Sequence of chain 4.A:
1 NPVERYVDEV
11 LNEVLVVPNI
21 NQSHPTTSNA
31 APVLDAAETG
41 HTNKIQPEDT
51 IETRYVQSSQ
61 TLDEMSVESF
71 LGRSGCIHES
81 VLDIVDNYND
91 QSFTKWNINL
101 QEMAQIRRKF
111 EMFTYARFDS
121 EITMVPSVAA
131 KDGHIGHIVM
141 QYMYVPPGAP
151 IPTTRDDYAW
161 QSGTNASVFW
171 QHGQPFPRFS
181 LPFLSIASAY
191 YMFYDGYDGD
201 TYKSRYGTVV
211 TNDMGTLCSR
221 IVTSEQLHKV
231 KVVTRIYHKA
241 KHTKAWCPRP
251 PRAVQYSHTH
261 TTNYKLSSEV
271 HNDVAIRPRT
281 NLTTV

Binding-site contacts:
Ligand atom N2A contacts residue TYR144 of chain 4.A at 4.0 Å.
Ligand atom CM3 contacts residue TYR190 of chain 4.A at 3.8 Å (hydrophobic).
Ligand atom C6B contacts residue LEU181 of chain 4.A at 3.5 Å (hydrophobic).
Ligand atom N2 contacts residue LEU100 of chain 4.A at 3.8 Å.
Ligand atom C4A contacts residue TYR144 of chain 4.A at 3.5 Å (hydrophobic).
Ligand atom C1C contacts residue MET214 of chain 4.A at 3.4 Å (hydrophobic).
Ligand atom C6B contacts residue ILE98 of chain 4.A at 3.8 Å (hydrophobic).
Ligand atom C1B contacts residue ILE98 of chain 4.A at 3.6 Å (hydrophobic).
Ligand atom C3 contacts residue LEU100 of chain 4.A at 3.7 Å (hydrophobic).
Ligand atom CM6 contacts residue LEU181 of chain 4.A at 3.8 Å (hydrophobic).
Ligand atom CM4 contacts residue ALA166 of chain 4.A at 3.1 Å (hydrophobic).
Ligand atom O1 contacts residue MET214 of chain 4.A at 3.2 Å.
Ligand atom N5A contacts residue PHE179 of chain 4.A at 3.2 Å.
Ligand atom N5A contacts residue LEU217 of chain 4.A at 3.7 Å.
Ligand atom N1A contacts residue MET124 of chain 4.A at 3.9 Å.
Ligand atom CM6 contacts residue TYR144 of chain 4.A at 3.7 Å (hydrophobic).
Ligand atom N2 contacts residue MET214 of chain 4.A at 3.7 Å.
Ligand atom CM4 contacts residue VAL168 of chain 4.A at 3.9 Å (hydrophobic).
Ligand atom N1A contacts residue LEU217 of chain 4.A at 3.4 Å.
Ligand atom C4 contacts residue TYR190 of chain 4.A at 3.8 Å (hydrophobic).
Ligand atom C5B contacts residue TYR144 of chain 4.A at 3.7 Å (hydrophobic).
Ligand atom CM2 contacts residue ILE77 of chain 4.A at 3.9 Å (hydrophobic).
Ligand atom C4 contacts residue LEU100 of chain 4.A at 3.8 Å (hydrophobic).
Ligand atom N2A contacts residue PHE179 of chain 4.A at 3.3 Å.
Ligand atom CM6 contacts residue LEU184 of chain 4.A at 3.6 Å (hydrophobic).
Ligand atom O1B contacts residue ILE98 of chain 4.A at 3.1 Å.
Ligand atom C4A contacts residue PHE179 of chain 4.A at 3.5 Å (hydrophobic).
Ligand atom C1B contacts residue LEU181 of chain 4.A at 3.9 Å (hydrophobic).
Ligand atom C4 contacts residue MET214 of chain 4.A at 4.0 Å (hydrophobic).
Ligand atom C5B contacts residue LEU181 of chain 4.A at 3.6 Å (hydrophobic).
Ligand atom C5 contacts residue LEU100 of chain 4.A at 4.0 Å (hydrophobic).
Ligand atom C5 contacts residue MET214 of chain 4.A at 3.7 Å (hydrophobic).
Ligand atom N3A contacts residue TYR144 of chain 4.A at 3.2 Å.
Ligand atom N3A contacts residue PHE179 of chain 4.A at 3.6 Å.
Ligand atom N1A contacts residue PHE179 of chain 4.A at 3.2 Å.
Ligand atom C3C contacts residue LEU181 of chain 4.A at 4.0 Å (hydrophobic).
Ligand atom CM4 contacts residue TYR144 of chain 4.A at 3.8 Å (hydrophobic).
Ligand atom CM2 contacts residue ILE122 of chain 4.A at 3.9 Å (hydrophobic).
Ligand atom O1 contacts residue LEU100 of chain 4.A at 3.8 Å.
Ligand atom CM4 contacts residue TYR142 of chain 4.A at 3.9 Å (hydrophobic).

The small molecule below binds the protein below.
Small molecule (SMILES): Cc1cc(CCCOc2c(C)cc(-n3nnc(C)n3)cc2C)on1